Sequence of chain 5.B:
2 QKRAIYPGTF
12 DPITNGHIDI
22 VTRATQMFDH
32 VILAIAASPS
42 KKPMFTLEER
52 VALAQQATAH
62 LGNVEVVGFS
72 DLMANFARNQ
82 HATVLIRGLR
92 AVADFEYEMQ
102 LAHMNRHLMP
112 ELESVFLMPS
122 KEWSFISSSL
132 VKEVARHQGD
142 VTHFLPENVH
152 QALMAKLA

A protein and the small-molecule ligand that binds it are described below.
Small molecule (SMILES): CC1(C)OC(=O)c2ccccc2[C@H]1n1cncc1C(F)F

Sequence of chain 1.B:
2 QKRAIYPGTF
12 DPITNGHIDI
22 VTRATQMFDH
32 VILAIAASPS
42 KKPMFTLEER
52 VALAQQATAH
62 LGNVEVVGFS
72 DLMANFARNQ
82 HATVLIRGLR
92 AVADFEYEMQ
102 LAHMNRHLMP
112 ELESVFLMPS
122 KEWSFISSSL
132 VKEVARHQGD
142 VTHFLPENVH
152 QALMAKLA

Binding-site contacts:
Ligand atom F21 contacts residue SO41 of chain 5.K at 2.9 Å.
Ligand atom C1 contacts residue LEU102 of chain 5.B at 3.5 Å (hydrophobic).
Ligand atom C13 contacts residue SO41 of chain 5.I at 3.9 Å.
Ligand atom O11 contacts residue LEU73 of chain 5.B at 3.2 Å.
Ligand atom C1 contacts residue TYR98 of chain 5.B at 3.6 Å (hydrophobic).
Ligand atom C3 contacts residue VAL135 of chain 1.B at 3.8 Å (hydrophobic).
Ligand atom F21 contacts residue PRO8 of chain 5.B at 3.7 Å.
Ligand atom C4 contacts residue LEU102 of chain 5.B at 3.5 Å (hydrophobic).
Ligand atom N16 contacts residue MET74 of chain 5.B at 3.6 Å.
Ligand atom C1 contacts residue LEU131 of chain 1.B at 3.7 Å (hydrophobic).
Ligand atom F21 contacts residue ARG88 of chain 5.B at 3.3 Å.
Ligand atom C15 contacts residue ASN106 of chain 5.B at 4.1 Å.
Ligand atom C13 contacts residue HIS138 of chain 1.B at 3.4 Å.
Ligand atom C17 contacts residue LEU102 of chain 5.B at 3.6 Å (hydrophobic).
Ligand atom C12 contacts residue PHE70 of chain 5.B at 3.7 Å (hydrophobic).
Ligand atom F21 contacts residue GLY9 of chain 5.B at 3.4 Å.
Ligand atom C13 contacts residue GLU134 of chain 1.B at 4.1 Å.
Ligand atom C5 contacts residue LEU102 of chain 5.B at 4.2 Å (hydrophobic).
Ligand atom C2 contacts residue GLU134 of chain 1.B at 3.1 Å.
Ligand atom C15 contacts residue LEU102 of chain 5.B at 3.8 Å (hydrophobic).
Ligand atom C18 contacts residue LEU102 of chain 5.B at 3.9 Å (hydrophobic).
Ligand atom C17 contacts residue MET74 of chain 5.B at 4.0 Å (hydrophobic).
Ligand atom C2 contacts residue VAL135 of chain 1.B at 3.7 Å (hydrophobic).
Ligand atom F20 contacts residue SO41 of chain 5.K at 2.5 Å.
Ligand atom N16 contacts residue LEU102 of chain 5.B at 3.6 Å.
Ligand atom C1 contacts residue GLU134 of chain 1.B at 3.2 Å.
Ligand atom C3 contacts residue GLU134 of chain 1.B at 3.6 Å.
Ligand atom O11 contacts residue MET74 of chain 5.B at 3.0 Å (h-bond).
Ligand atom C4 contacts residue TYR98 of chain 5.B at 3.5 Å (hydrophobic).
Ligand atom C19 contacts residue SO41 of chain 5.K at 3.1 Å.
Ligand atom C6 contacts residue GLU134 of chain 1.B at 4.1 Å.
Ligand atom N16 contacts residue ASN106 of chain 5.B at 3.4 Å (h-bond).
Ligand atom C5 contacts residue GLU134 of chain 1.B at 3.9 Å.
Ligand atom C2 contacts residue LEU131 of chain 1.B at 3.6 Å (hydrophobic).
Ligand atom O8 contacts residue MET74 of chain 5.B at 3.4 Å (h-bond).
Ligand atom C4 contacts residue GLU134 of chain 1.B at 3.4 Å.
Ligand atom C2 contacts residue LEU102 of chain 5.B at 4.2 Å (hydrophobic).
Ligand atom C12 contacts residue ALA37 of chain 5.B at 3.7 Å (hydrophobic).
Ligand atom C15 contacts residue MET74 of chain 5.B at 3.6 Å (hydrophobic).
Ligand atom C7 contacts residue MET74 of chain 5.B at 3.6 Å (hydrophobic).